Sequence of chain 1.B:
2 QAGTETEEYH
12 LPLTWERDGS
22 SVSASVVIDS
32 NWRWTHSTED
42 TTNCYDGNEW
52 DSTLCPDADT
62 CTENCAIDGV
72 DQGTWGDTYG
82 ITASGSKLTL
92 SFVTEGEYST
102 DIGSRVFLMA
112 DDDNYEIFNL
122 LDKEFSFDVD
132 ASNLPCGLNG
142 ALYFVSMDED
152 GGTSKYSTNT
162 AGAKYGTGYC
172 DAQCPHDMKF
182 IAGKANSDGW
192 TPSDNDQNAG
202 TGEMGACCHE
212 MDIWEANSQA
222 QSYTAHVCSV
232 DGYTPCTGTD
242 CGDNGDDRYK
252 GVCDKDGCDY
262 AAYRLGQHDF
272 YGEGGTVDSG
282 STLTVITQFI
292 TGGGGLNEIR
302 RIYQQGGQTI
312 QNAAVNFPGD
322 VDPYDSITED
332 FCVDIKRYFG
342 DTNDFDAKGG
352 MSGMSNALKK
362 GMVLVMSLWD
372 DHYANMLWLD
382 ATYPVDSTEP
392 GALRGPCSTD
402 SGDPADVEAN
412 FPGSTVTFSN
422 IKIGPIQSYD

This protein binds this small molecule.
Small molecule (SMILES): OC[C@H]1O[C@@H](O[C@H]2[C@H](O)[C@@H](O)[C@H](O[C@H]3[C@H](O)[C@@H](O)[C@@H](O)O[C@@H]3CO)O[C@@H]2CO)[C@H](O)[C@@H](O)[C@@H]1O

Binding-site contacts:
Ligand atom O3 contacts residue TYR99 of chain 1.B at 4.0 Å.
Ligand atom O2 contacts residue TRP35 of chain 1.B at 4.0 Å.
Ligand atom O2 contacts residue THR101 of chain 1.B at 4.0 Å.
Ligand atom O6 contacts residue ASN44 of chain 1.B at 4.0 Å.
Ligand atom O6 contacts residue LYS180 of chain 1.B at 2.9 Å (salt-bridge).
Ligand atom C6 contacts residue TYR80 of chain 1.B at 3.5 Å (hydrophobic).
Ligand atom O5 contacts residue TRP33 of chain 1.B at 4.1 Å.
Ligand atom C3 contacts residue TRP35 of chain 1.B at 3.8 Å (hydrophobic).
Ligand atom C6 contacts residue ARG34 of chain 1.B at 3.7 Å.
Ligand atom O6 contacts residue TYR46 of chain 1.B at 3.7 Å.
Ligand atom C1 contacts residue TYR99 of chain 1.B at 3.8 Å (hydrophobic).
Ligand atom C5 contacts residue TYR80 of chain 1.B at 4.0 Å (hydrophobic).
Ligand atom C2 contacts residue TRP33 of chain 1.B at 3.7 Å (hydrophobic).
Ligand atom O4 contacts residue TRP35 of chain 1.B at 4.0 Å.
Ligand atom C5 contacts residue TRP35 of chain 1.B at 4.0 Å (hydrophobic).
Ligand atom C3 contacts residue TYR99 of chain 1.B at 3.7 Å (hydrophobic).
Ligand atom O4 contacts residue TYR99 of chain 1.B at 4.1 Å.
Ligand atom C1 contacts residue TRP33 of chain 1.B at 3.9 Å (hydrophobic).
Ligand atom O2 contacts residue ASP102 of chain 1.B at 3.2 Å (salt-bridge).
Ligand atom O1 contacts residue TRP33 of chain 1.B at 4.0 Å.
Ligand atom O5 contacts residue LYS180 of chain 1.B at 4.1 Å.
Ligand atom C5 contacts residue TYR99 of chain 1.B at 3.8 Å (hydrophobic).
Ligand atom O6 contacts residue TYR80 of chain 1.B at 2.7 Å (h-bond).
Ligand atom C2 contacts residue ASP102 of chain 1.B at 3.1 Å.
Ligand atom O4 contacts residue SER100 of chain 1.B at 4.0 Å.
Ligand atom C3 contacts residue ASP102 of chain 1.B at 3.7 Å.
Ligand atom C1 contacts residue TRP33 of chain 1.B at 3.9 Å (hydrophobic).
Ligand atom O2 contacts residue ILE103 of chain 1.B at 3.2 Å (h-bond).
Ligand atom C4 contacts residue TRP33 of chain 1.B at 3.6 Å (hydrophobic).
Ligand atom O5 contacts residue TYR99 of chain 1.B at 3.8 Å.
Ligand atom C6 contacts residue LYS180 of chain 1.B at 3.5 Å.
Ligand atom O5 contacts residue ASN199 of chain 1.B at 4.1 Å.
Ligand atom C4 contacts residue TRP35 of chain 1.B at 4.0 Å (hydrophobic).
Ligand atom O2 contacts residue TYR99 of chain 1.B at 4.0 Å.
Ligand atom O5 contacts residue TYR80 of chain 1.B at 3.6 Å.
Ligand atom O2 contacts residue ASN199 of chain 1.B at 3.7 Å.
Ligand atom C6 contacts residue ASN44 of chain 1.B at 4.0 Å.
Ligand atom O3 contacts residue ASP102 of chain 1.B at 3.3 Å.
Ligand atom O3 contacts residue TRP35 of chain 1.B at 4.0 Å.
Ligand atom C2 contacts residue TRP35 of chain 1.B at 3.9 Å (hydrophobic).